Binding-site contacts:
Ligand atom O7 contacts residue LYS181 of chain 47.E at 3.9 Å.
Ligand atom O5 contacts residue ASN259 of chain 47.F at 2.4 Å (h-bond).
Ligand atom O6 contacts residue THR116 of chain 47.E at 3.5 Å.
Ligand atom C1 contacts residue ASN259 of chain 47.F at 1.4 Å.
Ligand atom C2 contacts residue ASN259 of chain 47.F at 2.4 Å.
Ligand atom C8 contacts residue LYS181 of chain 47.E at 4.1 Å.
Ligand atom C5 contacts residue ASN259 of chain 47.F at 3.7 Å.
Ligand atom O6 contacts residue LYS115 of chain 47.E at 4.4 Å.
Ligand atom C7 contacts residue ASN259 of chain 47.F at 3.1 Å.
Ligand atom C4 contacts residue ASN259 of chain 47.F at 4.2 Å.
Ligand atom O7 contacts residue ASN259 of chain 47.F at 2.9 Å (h-bond).
Ligand atom N2 contacts residue ASN259 of chain 47.F at 2.9 Å (h-bond).
Ligand atom C3 contacts residue ASN259 of chain 47.F at 3.8 Å.
Ligand atom C8 contacts residue ASN259 of chain 47.F at 4.4 Å.
Ligand atom O5 contacts residue THR116 of chain 47.E at 4.0 Å.

A protein and the small-molecule ligand that binds it are described below.
Small molecule (SMILES): CC(=O)N[C@@H]1[C@@H](O)[C@H](O)[C@@H](CO)O[C@H]1O

Sequence of chain 47.E:
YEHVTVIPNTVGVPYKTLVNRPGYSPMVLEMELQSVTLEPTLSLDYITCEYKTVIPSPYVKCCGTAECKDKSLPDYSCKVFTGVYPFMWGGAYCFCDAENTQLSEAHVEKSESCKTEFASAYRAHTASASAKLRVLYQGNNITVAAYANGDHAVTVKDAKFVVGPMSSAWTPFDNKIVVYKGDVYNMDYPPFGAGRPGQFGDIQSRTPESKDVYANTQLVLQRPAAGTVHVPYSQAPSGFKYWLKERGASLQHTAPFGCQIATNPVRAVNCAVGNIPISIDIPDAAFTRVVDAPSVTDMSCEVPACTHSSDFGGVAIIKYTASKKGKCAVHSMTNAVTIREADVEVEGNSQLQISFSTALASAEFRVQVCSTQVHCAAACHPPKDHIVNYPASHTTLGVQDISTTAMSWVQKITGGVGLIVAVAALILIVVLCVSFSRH

Sequence of chain 47.F:
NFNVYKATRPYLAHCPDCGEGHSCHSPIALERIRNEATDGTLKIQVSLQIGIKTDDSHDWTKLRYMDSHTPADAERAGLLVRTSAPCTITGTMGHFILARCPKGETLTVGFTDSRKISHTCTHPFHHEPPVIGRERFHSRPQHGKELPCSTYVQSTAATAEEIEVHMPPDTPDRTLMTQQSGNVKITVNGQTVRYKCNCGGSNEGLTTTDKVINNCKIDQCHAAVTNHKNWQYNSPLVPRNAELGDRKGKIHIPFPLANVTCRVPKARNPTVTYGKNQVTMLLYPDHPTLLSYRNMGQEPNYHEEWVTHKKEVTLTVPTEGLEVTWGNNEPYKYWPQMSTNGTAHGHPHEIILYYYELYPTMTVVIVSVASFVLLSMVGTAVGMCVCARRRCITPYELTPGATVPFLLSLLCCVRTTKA